The small molecule below binds the protein below.
Small molecule (SMILES): CC(=O)N[C@@H]1[C@@H](O)[C@H](O)[C@@H](CO)O[C@H]1O

Binding-site contacts:
Ligand atom C2 contacts residue THR192 of chain 1.I at 4.0 Å.
Ligand atom O5 contacts residue ASN190 of chain 1.I at 2.4 Å (h-bond).
Ligand atom C1 contacts residue ASN190 of chain 1.I at 1.4 Å.
Ligand atom C7 contacts residue ASN190 of chain 1.I at 3.6 Å.
Ligand atom C1 contacts residue THR192 of chain 1.I at 3.3 Å.
Ligand atom C3 contacts residue THR192 of chain 1.I at 3.9 Å.
Ligand atom C3 contacts residue ASN190 of chain 1.I at 3.9 Å.
Ligand atom O7 contacts residue ASN200 of chain 1.I at 4.2 Å.
Ligand atom C2 contacts residue ASN190 of chain 1.I at 2.6 Å.
Ligand atom C4 contacts residue ASN190 of chain 1.I at 4.3 Å.
Ligand atom C2 contacts residue ASN200 of chain 1.I at 4.1 Å.
Ligand atom C5 contacts residue THR192 of chain 1.I at 3.7 Å.
Ligand atom N2 contacts residue THR192 of chain 1.I at 4.3 Å.
Ligand atom C1 contacts residue ASN200 of chain 1.I at 4.3 Å.
Ligand atom C4 contacts residue THR192 of chain 1.I at 4.4 Å.
Ligand atom N2 contacts residue ASN190 of chain 1.I at 2.7 Å (h-bond).
Ligand atom O5 contacts residue THR192 of chain 1.I at 3.8 Å.
Ligand atom C8 contacts residue ASN190 of chain 1.I at 3.8 Å.
Ligand atom O5 contacts residue ASN200 of chain 1.I at 4.4 Å.
Ligand atom C5 contacts residue ASN190 of chain 1.I at 3.7 Å.

Sequence of chain 1.I:
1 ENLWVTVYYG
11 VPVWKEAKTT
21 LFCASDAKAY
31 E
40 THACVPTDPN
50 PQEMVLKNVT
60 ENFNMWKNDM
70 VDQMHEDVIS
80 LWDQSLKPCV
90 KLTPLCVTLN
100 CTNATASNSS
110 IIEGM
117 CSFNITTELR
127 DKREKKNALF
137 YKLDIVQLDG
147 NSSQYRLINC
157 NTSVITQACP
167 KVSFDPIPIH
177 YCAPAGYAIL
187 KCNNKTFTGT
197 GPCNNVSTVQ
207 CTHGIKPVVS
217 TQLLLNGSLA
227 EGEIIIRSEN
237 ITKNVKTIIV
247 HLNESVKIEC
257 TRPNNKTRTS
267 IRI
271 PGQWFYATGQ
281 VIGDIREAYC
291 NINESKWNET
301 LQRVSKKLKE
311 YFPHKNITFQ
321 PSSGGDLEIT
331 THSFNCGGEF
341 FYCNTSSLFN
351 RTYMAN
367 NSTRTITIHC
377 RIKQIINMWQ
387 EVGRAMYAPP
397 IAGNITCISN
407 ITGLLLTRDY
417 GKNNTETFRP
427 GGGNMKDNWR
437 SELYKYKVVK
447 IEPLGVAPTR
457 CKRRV